Sequence of chain 1.A:
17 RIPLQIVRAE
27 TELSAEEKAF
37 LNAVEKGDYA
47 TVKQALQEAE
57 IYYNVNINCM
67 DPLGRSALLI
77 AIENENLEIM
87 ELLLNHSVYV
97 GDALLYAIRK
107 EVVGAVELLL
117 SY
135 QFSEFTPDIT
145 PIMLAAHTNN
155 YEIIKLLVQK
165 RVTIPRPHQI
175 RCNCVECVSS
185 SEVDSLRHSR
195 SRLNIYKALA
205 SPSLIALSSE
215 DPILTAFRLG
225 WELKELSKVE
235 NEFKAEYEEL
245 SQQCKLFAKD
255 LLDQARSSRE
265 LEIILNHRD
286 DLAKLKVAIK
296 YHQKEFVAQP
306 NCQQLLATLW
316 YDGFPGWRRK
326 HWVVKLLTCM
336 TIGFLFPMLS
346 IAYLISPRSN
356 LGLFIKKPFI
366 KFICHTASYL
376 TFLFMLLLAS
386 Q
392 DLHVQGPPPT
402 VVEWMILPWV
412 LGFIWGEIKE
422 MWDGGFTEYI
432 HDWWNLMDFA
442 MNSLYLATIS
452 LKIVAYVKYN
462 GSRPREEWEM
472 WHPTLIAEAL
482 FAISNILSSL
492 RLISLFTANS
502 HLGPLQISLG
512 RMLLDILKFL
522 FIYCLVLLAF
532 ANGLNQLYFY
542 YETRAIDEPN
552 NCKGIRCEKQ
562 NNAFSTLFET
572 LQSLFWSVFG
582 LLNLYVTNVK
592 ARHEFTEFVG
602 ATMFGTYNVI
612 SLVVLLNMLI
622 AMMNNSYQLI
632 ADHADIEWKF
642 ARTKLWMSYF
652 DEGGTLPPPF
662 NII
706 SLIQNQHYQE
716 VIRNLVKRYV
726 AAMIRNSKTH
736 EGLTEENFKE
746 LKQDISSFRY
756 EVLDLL

The protein below binds the small molecule below.
Small molecule (SMILES): CC(C)CCC[C@@H](C)[C@H]1CC[C@H]2[C@@H]3CC=C4C[C@@H](OC(=O)CCC(=O)O)CC[C@]4(C)[C@H]3CC[C@]12C

Binding-site contacts:
Ligand atom CAB contacts residue LEU526 of chain 1.A at 3.8 Å (hydrophobic).
Ligand atom OAH contacts residue ALA499 of chain 1.B at 4.3 Å.
Ligand atom CAD contacts residue LEU496 of chain 1.B at 3.9 Å (hydrophobic).
Ligand atom OAH contacts residue TYR316 of chain 1.B at 2.6 Å (h-bond).
Ligand atom CAK contacts residue PHE497 of chain 1.B at 3.7 Å (hydrophobic).
Ligand atom CAX contacts residue ALA499 of chain 1.B at 4.0 Å (hydrophobic).
Ligand atom CAE contacts residue LEU375 of chain 1.B at 3.8 Å (hydrophobic).
Ligand atom OAF contacts residue ALA499 of chain 1.B at 4.1 Å.
Ligand atom CAL contacts residue TYR316 of chain 1.B at 4.2 Å (hydrophobic).
Ligand atom OAF contacts residue PHE367 of chain 1.B at 4.2 Å.
Ligand atom CBA contacts residue CYS525 of chain 1.A at 3.7 Å (hydrophobic).
Ligand atom CAI contacts residue PHE497 of chain 1.B at 4.3 Å (hydrophobic).
Ligand atom CAP contacts residue LEU526 of chain 1.A at 4.0 Å (hydrophobic).
Ligand atom CAQ contacts residue PHE497 of chain 1.B at 3.5 Å (hydrophobic).
Ligand atom CAS contacts residue LEU375 of chain 1.B at 4.3 Å (hydrophobic).
Ligand atom OAH contacts residue TRP315 of chain 1.B at 3.9 Å.
Ligand atom CAV contacts residue LEU496 of chain 1.B at 4.1 Å (hydrophobic).
Ligand atom CAE contacts residue LEU493 of chain 1.B at 3.7 Å (hydrophobic).
Ligand atom CAQ contacts residue LEU526 of chain 1.A at 4.0 Å (hydrophobic).
Ligand atom CAI contacts residue LEU496 of chain 1.B at 4.0 Å (hydrophobic).
Ligand atom CAZ contacts residue LEU496 of chain 1.B at 4.2 Å (hydrophobic).
Ligand atom CAV contacts residue ASN500 of chain 1.B at 4.3 Å.
Ligand atom CAN contacts residue CYS525 of chain 1.A at 4.2 Å (hydrophobic).
Ligand atom OAG contacts residue ASN500 of chain 1.B at 3.0 Å (h-bond).
Ligand atom CAB contacts residue CYS525 of chain 1.A at 4.0 Å (hydrophobic).
Ligand atom CAX contacts residue TYR316 of chain 1.B at 3.7 Å (hydrophobic).
Ligand atom CAL contacts residue ALA499 of chain 1.B at 4.4 Å (hydrophobic).
Ligand atom CAY contacts residue ASN500 of chain 1.B at 4.0 Å.
Ligand atom CAC contacts residue LEU375 of chain 1.B at 4.3 Å (hydrophobic).
Ligand atom CAD contacts residue THR371 of chain 1.B at 3.7 Å.
Ligand atom CAU contacts residue LEU375 of chain 1.B at 4.3 Å (hydrophobic).
Ligand atom OAF contacts residue TRP315 of chain 1.B at 4.4 Å.
Ligand atom CAK contacts residue LEU503 of chain 1.B at 4.5 Å (hydrophobic).
Ligand atom OAG contacts residue ALA499 of chain 1.B at 3.7 Å.
Ligand atom OAH contacts residue PHE364 of chain 1.B at 4.4 Å.
Ligand atom CAB contacts residue PHE522 of chain 1.A at 3.4 Å (hydrophobic).
Ligand atom CAI contacts residue ASN500 of chain 1.B at 4.4 Å.
Ligand atom CAY contacts residue ALA499 of chain 1.B at 4.1 Å (hydrophobic).
Ligand atom OAF contacts residue PHE364 of chain 1.B at 3.5 Å.
Ligand atom CAX contacts residue PHE364 of chain 1.B at 4.0 Å (hydrophobic).

Sequence of chain 1.B:
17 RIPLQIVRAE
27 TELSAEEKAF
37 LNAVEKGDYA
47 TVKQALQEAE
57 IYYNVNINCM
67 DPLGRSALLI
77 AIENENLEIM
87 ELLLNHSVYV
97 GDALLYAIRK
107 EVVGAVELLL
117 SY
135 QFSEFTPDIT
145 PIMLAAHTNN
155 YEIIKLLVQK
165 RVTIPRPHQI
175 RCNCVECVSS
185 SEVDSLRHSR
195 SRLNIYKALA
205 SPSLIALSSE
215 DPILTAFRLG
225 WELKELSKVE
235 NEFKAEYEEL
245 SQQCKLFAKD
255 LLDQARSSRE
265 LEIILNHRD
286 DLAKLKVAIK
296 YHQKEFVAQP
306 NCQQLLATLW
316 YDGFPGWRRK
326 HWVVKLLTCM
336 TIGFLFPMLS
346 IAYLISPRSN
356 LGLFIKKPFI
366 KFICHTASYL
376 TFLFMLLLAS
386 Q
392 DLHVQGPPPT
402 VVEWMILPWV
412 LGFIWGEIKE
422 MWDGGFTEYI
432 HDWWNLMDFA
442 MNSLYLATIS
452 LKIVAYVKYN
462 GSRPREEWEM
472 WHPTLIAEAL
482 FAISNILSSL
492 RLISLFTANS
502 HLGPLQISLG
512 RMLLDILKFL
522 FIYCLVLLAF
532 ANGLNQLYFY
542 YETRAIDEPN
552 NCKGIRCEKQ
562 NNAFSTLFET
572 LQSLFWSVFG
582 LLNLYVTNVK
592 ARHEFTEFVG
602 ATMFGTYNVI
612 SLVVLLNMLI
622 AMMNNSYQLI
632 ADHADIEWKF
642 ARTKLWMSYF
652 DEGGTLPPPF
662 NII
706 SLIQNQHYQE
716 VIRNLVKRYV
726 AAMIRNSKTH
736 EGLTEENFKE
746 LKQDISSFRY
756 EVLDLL